A protein and the small-molecule ligand that binds it are described below.
Small molecule (SMILES): CC(=O)N[C@@H]1[C@@H](O)[C@H](O)[C@@H](CO)O[C@H]1O

Sequence of chain 1.B:
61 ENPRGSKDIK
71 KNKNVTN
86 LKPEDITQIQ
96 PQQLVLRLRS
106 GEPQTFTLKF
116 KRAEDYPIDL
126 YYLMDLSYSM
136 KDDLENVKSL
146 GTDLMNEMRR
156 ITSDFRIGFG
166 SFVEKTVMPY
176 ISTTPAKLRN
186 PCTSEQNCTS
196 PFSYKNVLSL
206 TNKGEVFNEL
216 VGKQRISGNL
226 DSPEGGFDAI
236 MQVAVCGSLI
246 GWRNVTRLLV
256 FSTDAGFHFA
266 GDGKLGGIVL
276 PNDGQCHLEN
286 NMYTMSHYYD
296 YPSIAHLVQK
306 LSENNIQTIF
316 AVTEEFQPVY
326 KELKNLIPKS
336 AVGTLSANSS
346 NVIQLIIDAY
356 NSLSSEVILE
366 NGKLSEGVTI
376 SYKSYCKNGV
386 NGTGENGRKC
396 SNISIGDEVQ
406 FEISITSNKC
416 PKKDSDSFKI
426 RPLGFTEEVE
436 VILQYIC

Sequence of chain 1.D:
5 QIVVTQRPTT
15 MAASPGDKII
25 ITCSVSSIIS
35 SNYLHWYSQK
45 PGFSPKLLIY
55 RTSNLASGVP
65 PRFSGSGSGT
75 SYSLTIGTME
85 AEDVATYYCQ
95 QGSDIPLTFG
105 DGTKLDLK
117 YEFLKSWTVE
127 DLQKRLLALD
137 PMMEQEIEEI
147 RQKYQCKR

Binding-site contacts:
Ligand atom O5 contacts residue ASN249 of chain 1.B at 2.3 Å (h-bond).
Ligand atom C3 contacts residue ASN249 of chain 1.B at 3.8 Å.
Ligand atom C1 contacts residue GLU89 of chain 1.B at 4.4 Å.
Ligand atom O7 contacts residue ASN249 of chain 1.B at 2.6 Å (h-bond).
Ligand atom C8 contacts residue ASN249 of chain 1.B at 4.3 Å.
Ligand atom O5 contacts residue THR431 of chain 1.B at 4.2 Å.
Ligand atom C4 contacts residue ASN249 of chain 1.B at 4.2 Å.
Ligand atom N2 contacts residue ASN249 of chain 1.B at 3.0 Å (h-bond).
Ligand atom O5 contacts residue GLU89 of chain 1.B at 4.4 Å.
Ligand atom C6 contacts residue THR431 of chain 1.B at 4.5 Å.
Ligand atom C8 contacts residue THR74 of chain 1.D at 3.8 Å.
Ligand atom O6 contacts residue ASN249 of chain 1.B at 4.4 Å.
Ligand atom C1 contacts residue ASN249 of chain 1.B at 1.4 Å.
Ligand atom C5 contacts residue ASN249 of chain 1.B at 3.6 Å.
Ligand atom C7 contacts residue ILE32 of chain 1.D at 4.2 Å (hydrophobic).
Ligand atom C2 contacts residue GLU89 of chain 1.B at 4.3 Å.
Ligand atom O6 contacts residue THR431 of chain 1.B at 3.3 Å.
Ligand atom C2 contacts residue ASN249 of chain 1.B at 2.5 Å.
Ligand atom C7 contacts residue ASN249 of chain 1.B at 3.0 Å.
Ligand atom O7 contacts residue GLU89 of chain 1.B at 3.6 Å.
Ligand atom C8 contacts residue ILE32 of chain 1.D at 3.7 Å (hydrophobic).
Ligand atom N2 contacts residue ILE32 of chain 1.D at 4.3 Å.